Binding-site contacts:
Ligand atom C3 contacts residue ASN154 of chain 2.C at 3.9 Å.
Ligand atom C5 contacts residue SER157 of chain 2.C at 4.3 Å.
Ligand atom O5 contacts residue ASN154 of chain 2.C at 2.3 Å (h-bond).
Ligand atom C5 contacts residue SER156 of chain 2.C at 4.4 Å.
Ligand atom C1 contacts residue SER156 of chain 2.C at 4.1 Å.
Ligand atom C2 contacts residue ASN154 of chain 2.C at 2.5 Å.
Ligand atom C6 contacts residue SER157 of chain 2.C at 4.1 Å.
Ligand atom O7 contacts residue ASN154 of chain 2.C at 3.8 Å.
Ligand atom C4 contacts residue ASN154 of chain 2.C at 4.2 Å.
Ligand atom O5 contacts residue SER157 of chain 2.C at 3.5 Å (h-bond).
Ligand atom C8 contacts residue ASN154 of chain 2.C at 3.8 Å.
Ligand atom C1 contacts residue SER157 of chain 2.C at 4.2 Å.
Ligand atom N2 contacts residue ASN154 of chain 2.C at 3.1 Å (h-bond).
Ligand atom C1 contacts residue ASN154 of chain 2.C at 1.4 Å.
Ligand atom O5 contacts residue SER156 of chain 2.C at 4.3 Å.
Ligand atom C5 contacts residue ASN154 of chain 2.C at 3.6 Å.
Ligand atom O6 contacts residue SER157 of chain 2.C at 4.4 Å.
Ligand atom C7 contacts residue ASN154 of chain 2.C at 3.4 Å.

Sequence of chain 2.C:
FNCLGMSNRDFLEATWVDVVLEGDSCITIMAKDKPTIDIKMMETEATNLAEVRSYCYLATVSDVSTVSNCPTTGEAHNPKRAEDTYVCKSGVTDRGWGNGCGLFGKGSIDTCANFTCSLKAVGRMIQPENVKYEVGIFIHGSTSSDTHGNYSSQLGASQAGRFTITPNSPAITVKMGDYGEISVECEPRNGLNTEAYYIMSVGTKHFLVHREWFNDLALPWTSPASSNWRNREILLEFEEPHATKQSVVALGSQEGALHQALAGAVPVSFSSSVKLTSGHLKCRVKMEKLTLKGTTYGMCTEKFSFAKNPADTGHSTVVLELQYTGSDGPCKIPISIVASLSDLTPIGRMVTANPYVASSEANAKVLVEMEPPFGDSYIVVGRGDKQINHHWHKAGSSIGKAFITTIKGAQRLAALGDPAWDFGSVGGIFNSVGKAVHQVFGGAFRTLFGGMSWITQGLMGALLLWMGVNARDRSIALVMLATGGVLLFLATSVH

The protein below binds the small molecule below.
Small molecule (SMILES): CC(=O)N[C@@H]1[C@@H](O)[C@H](O)[C@@H](CO)O[C@H]1O